Sequence of chain 1.D:
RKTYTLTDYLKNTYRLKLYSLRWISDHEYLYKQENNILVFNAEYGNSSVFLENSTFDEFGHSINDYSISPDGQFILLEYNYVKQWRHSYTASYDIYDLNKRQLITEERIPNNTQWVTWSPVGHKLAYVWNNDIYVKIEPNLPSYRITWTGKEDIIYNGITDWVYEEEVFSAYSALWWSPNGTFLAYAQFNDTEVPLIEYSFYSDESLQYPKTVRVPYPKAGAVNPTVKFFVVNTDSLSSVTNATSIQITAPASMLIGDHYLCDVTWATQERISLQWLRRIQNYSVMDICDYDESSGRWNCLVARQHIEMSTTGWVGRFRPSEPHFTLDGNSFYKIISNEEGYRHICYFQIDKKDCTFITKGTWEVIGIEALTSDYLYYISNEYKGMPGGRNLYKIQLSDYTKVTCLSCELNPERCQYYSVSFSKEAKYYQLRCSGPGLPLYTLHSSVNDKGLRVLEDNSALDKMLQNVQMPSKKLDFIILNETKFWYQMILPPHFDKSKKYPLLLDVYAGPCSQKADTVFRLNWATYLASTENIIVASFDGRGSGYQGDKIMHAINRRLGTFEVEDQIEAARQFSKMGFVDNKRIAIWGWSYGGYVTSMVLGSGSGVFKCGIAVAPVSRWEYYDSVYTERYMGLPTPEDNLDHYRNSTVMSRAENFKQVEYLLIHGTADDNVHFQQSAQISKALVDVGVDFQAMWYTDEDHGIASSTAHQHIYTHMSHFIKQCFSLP

Binding-site contacts:
Ligand atom C2 contacts residue ASN248 of chain 1.D at 2.5 Å.
Ligand atom C7 contacts residue ASN248 of chain 1.D at 3.6 Å.
Ligand atom C8 contacts residue VAL246 of chain 1.D at 3.4 Å (hydrophobic).
Ligand atom C4 contacts residue ASN248 of chain 1.D at 4.2 Å.
Ligand atom C1 contacts residue ASN248 of chain 1.D at 1.5 Å.
Ligand atom N2 contacts residue ASN248 of chain 1.D at 3.0 Å (h-bond).
Ligand atom O5 contacts residue ASN248 of chain 1.D at 2.3 Å (h-bond).
Ligand atom C6 contacts residue TRP154 of chain 1.D at 3.7 Å (hydrophobic).
Ligand atom C5 contacts residue ASN248 of chain 1.D at 3.6 Å.
Ligand atom C3 contacts residue ASN248 of chain 1.D at 3.8 Å.
Ligand atom O7 contacts residue ASN248 of chain 1.D at 3.9 Å.
Ligand atom O5 contacts residue TRP154 of chain 1.D at 3.7 Å.
Ligand atom C1 contacts residue TRP154 of chain 1.D at 3.7 Å (hydrophobic).
Ligand atom C5 contacts residue TRP154 of chain 1.D at 3.6 Å (hydrophobic).

This small molecule binds to this protein.
Small molecule (SMILES): CC(=O)N[C@@H]1[C@@H](O)[C@H](O)[C@@H](CO)O[C@H]1O